The protein below binds the small molecule below.
Small molecule (SMILES): CC(=O)N[C@@H]1[C@@H](O)[C@H](O)[C@@H](CO)O[C@H]1O

Binding-site contacts:
Ligand atom C7 contacts residue ASN305 of chain 1.A at 3.4 Å.
Ligand atom C8 contacts residue GLN554 of chain 1.A at 3.3 Å.
Ligand atom C8 contacts residue ASN305 of chain 1.A at 3.8 Å.
Ligand atom C1 contacts residue ASN305 of chain 1.A at 1.4 Å.
Ligand atom N2 contacts residue ASN305 of chain 1.A at 2.5 Å (h-bond).
Ligand atom C2 contacts residue ASN305 of chain 1.A at 2.5 Å.
Ligand atom C4 contacts residue ASN305 of chain 1.A at 4.2 Å.
Ligand atom O5 contacts residue ASN305 of chain 1.A at 2.4 Å (h-bond).
Ligand atom N2 contacts residue GLN554 of chain 1.A at 3.3 Å (h-bond).
Ligand atom C5 contacts residue ASN305 of chain 1.A at 3.7 Å.
Ligand atom O7 contacts residue ASN305 of chain 1.A at 4.2 Å.
Ligand atom C7 contacts residue GLN554 of chain 1.A at 3.7 Å.
Ligand atom C3 contacts residue ASN305 of chain 1.A at 3.8 Å.

Sequence of chain 1.A:
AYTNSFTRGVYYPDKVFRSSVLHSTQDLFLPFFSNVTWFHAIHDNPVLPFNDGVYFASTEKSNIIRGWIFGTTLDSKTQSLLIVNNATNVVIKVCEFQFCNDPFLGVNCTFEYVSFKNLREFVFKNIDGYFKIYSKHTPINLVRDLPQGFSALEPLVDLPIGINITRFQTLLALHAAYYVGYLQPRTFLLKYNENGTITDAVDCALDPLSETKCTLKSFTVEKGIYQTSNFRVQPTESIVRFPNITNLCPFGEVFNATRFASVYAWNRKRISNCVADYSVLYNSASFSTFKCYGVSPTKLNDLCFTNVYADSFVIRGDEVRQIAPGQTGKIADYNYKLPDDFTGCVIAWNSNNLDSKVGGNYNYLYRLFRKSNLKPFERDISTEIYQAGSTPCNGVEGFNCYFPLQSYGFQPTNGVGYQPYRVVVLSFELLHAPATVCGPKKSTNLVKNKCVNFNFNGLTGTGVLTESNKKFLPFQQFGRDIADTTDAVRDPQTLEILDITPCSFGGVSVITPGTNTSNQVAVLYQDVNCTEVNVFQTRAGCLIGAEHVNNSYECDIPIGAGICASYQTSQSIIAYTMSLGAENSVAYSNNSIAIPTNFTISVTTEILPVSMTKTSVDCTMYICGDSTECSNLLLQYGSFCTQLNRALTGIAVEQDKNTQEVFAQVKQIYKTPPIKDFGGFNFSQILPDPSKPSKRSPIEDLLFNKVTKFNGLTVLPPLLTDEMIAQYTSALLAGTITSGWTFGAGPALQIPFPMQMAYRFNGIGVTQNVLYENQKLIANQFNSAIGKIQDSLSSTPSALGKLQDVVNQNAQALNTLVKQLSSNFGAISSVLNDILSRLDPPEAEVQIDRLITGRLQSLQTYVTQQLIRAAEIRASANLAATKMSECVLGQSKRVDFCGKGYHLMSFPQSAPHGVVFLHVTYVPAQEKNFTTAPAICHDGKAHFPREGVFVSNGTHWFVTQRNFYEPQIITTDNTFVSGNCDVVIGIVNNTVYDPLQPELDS